Binding-site contacts:
Ligand atom CZ contacts residue ARG232 of chain 1.B at 3.5 Å.
Ligand atom CG contacts residue PHE247 of chain 1.A at 3.6 Å (hydrophobic).
Ligand atom CB contacts residue LEU208 of chain 1.A at 3.8 Å (hydrophobic).
Ligand atom C contacts residue HIS212 of chain 1.A at 3.3 Å.
Ligand atom CG contacts residue LEU230 of chain 1.B at 3.5 Å (hydrophobic).
Ligand atom CZ contacts residue PHE247 of chain 1.A at 3.8 Å (hydrophobic).
Ligand atom OXT contacts residue HIS212 of chain 1.A at 3.6 Å (h-bond).
Ligand atom CZ contacts residue SER231 of chain 1.B at 3.7 Å.
Ligand atom CA contacts residue ASP211 of chain 1.A at 3.3 Å.
Ligand atom CE1 contacts residue PHE247 of chain 1.A at 3.8 Å (hydrophobic).
Ligand atom CE2 contacts residue LEU230 of chain 1.B at 3.6 Å (hydrophobic).
Ligand atom CA contacts residue ASN229 of chain 1.B at 3.4 Å.
Ligand atom OXT contacts residue GLY214 of chain 1.A at 3.5 Å (h-bond).
Ligand atom CD2 contacts residue LEU230 of chain 1.B at 3.3 Å (hydrophobic).
Ligand atom OXT contacts residue LEU216 of chain 1.A at 3.1 Å (h-bond).
Ligand atom CD2 contacts residue PHE247 of chain 1.A at 3.8 Å (hydrophobic).
Ligand atom CZ contacts residue ILE233 of chain 1.B at 3.8 Å (hydrophobic).
Ligand atom N contacts residue LEU230 of chain 1.B at 2.7 Å (h-bond).
Ligand atom CE1 contacts residue ILE233 of chain 1.B at 3.6 Å (hydrophobic).
Ligand atom CE2 contacts residue SER231 of chain 1.B at 3.5 Å.
Ligand atom CB contacts residue ASP211 of chain 1.A at 3.4 Å.
Ligand atom CD1 contacts residue LEU230 of chain 1.B at 3.8 Å (hydrophobic).
Ligand atom CE2 contacts residue ARG232 of chain 1.B at 3.9 Å.
Ligand atom CE1 contacts residue LEU216 of chain 1.A at 3.8 Å (hydrophobic).
Ligand atom CD1 contacts residue PHE247 of chain 1.A at 3.8 Å (hydrophobic).
Ligand atom CB contacts residue PHE247 of chain 1.A at 3.9 Å (hydrophobic).
Ligand atom CZ contacts residue SER235 of chain 1.A at 3.6 Å.
Ligand atom O contacts residue ASN229 of chain 1.B at 3.4 Å (h-bond).
Ligand atom O contacts residue LEU230 of chain 1.B at 2.9 Å (h-bond).
Ligand atom N contacts residue HIS212 of chain 1.A at 3.9 Å.
Ligand atom C contacts residue ASN229 of chain 1.B at 3.8 Å.
Ligand atom N contacts residue ASP211 of chain 1.A at 2.7 Å (salt-bridge).
Ligand atom CA contacts residue LEU230 of chain 1.B at 3.8 Å (hydrophobic).
Ligand atom O contacts residue HIS212 of chain 1.A at 3.8 Å.
Ligand atom CD1 contacts residue LEU216 of chain 1.A at 3.7 Å (hydrophobic).
Ligand atom CE2 contacts residue PHE247 of chain 1.A at 3.8 Å (hydrophobic).
Ligand atom N contacts residue ASN229 of chain 1.B at 2.5 Å (h-bond).
Ligand atom CE1 contacts residue LEU230 of chain 1.B at 3.7 Å (hydrophobic).
Ligand atom OXT contacts residue ALA215 of chain 1.A at 3.1 Å (h-bond).
Ligand atom CA contacts residue HIS212 of chain 1.A at 3.2 Å.

Sequence of chain 1.B:
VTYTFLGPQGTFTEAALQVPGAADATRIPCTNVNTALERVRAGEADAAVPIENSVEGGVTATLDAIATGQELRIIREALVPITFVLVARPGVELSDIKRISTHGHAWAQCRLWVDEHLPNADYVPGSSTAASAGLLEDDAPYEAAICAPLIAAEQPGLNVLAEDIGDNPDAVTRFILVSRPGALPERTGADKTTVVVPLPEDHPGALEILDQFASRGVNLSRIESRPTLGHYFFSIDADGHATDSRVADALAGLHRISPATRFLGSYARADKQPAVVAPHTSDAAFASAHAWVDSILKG

Sequence of chain 1.A:
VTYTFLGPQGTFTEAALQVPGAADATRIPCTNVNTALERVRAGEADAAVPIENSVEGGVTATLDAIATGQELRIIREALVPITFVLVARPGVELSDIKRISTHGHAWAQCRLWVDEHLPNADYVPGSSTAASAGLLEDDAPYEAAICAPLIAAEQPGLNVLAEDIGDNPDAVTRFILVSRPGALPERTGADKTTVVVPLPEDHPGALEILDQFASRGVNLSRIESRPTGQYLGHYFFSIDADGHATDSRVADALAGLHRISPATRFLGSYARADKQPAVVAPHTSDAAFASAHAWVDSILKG

The small molecule below binds the protein below.
Small molecule (SMILES): N[C@@H](Cc1ccccc1)C(=O)O